A protein and the small-molecule ligand that binds it are described below.
Small molecule (SMILES): CC(C)c1nc(CN(C)C(=O)N[C@H](C(=O)N[C@@H](Cc2ccccc2)C[C@H](O)[C@H](Cc2ccccc2)NC(=O)OCc2cncs2)C(C)C)cs1

Sequence of chain 1.A:
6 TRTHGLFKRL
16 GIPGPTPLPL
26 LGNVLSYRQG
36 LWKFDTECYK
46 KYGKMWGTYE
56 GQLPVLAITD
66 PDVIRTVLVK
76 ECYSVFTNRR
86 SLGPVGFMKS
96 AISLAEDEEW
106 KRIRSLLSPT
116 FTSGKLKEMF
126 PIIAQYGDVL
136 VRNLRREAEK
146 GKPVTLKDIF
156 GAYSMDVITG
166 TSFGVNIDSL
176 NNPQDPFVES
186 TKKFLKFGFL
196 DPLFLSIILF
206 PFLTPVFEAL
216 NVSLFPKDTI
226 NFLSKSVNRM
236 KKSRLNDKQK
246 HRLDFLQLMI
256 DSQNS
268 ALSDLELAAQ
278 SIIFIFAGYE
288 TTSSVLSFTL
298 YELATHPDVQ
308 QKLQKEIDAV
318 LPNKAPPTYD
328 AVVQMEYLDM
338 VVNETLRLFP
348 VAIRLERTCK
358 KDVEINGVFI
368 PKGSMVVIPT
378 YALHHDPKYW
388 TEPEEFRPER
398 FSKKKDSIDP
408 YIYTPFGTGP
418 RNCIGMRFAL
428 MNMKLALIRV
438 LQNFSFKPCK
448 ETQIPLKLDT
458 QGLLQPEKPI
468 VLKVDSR

Binding-site contacts:
Ligand atom C35 contacts residue PHE220 of chain 1.A at 3.5 Å (hydrophobic).
Ligand atom C33 contacts residue PHE189 of chain 1.A at 3.8 Å (hydrophobic).
Ligand atom C1 contacts residue HEM1 of chain 1.M at 3.2 Å.
Ligand atom C64 contacts residue PHE199 of chain 1.A at 3.5 Å (hydrophobic).
Ligand atom O24 contacts residue PHE283 of chain 1.A at 3.5 Å.
Ligand atom C82 contacts residue PHE192 of chain 1.A at 3.9 Å (hydrophobic).
Ligand atom C95 contacts residue GLY459 of chain 1.A at 3.8 Å.
Ligand atom C1 contacts residue ALA284 of chain 1.A at 3.9 Å (hydrophobic).
Ligand atom C50 contacts residue HEM1 of chain 1.M at 3.3 Å.
Ligand atom C86 contacts residue PHE220 of chain 1.A at 3.5 Å (hydrophobic).
Ligand atom N5 contacts residue HEM1 of chain 1.M at 2.2 Å.
Ligand atom N74 contacts residue GLY459 of chain 1.A at 3.8 Å.
Ligand atom C51 contacts residue ALA349 of chain 1.A at 3.3 Å (hydrophobic).
Ligand atom N83 contacts residue PHE189 of chain 1.A at 3.9 Å.
Ligand atom C95 contacts residue PHE194 of chain 1.A at 3.4 Å (hydrophobic).
Ligand atom C75 contacts residue GLY459 of chain 1.A at 3.8 Å.
Ligand atom C34 contacts residue PHE220 of chain 1.A at 3.7 Å (hydrophobic).
Ligand atom C35 contacts residue ILE280 of chain 1.A at 3.8 Å (hydrophobic).
Ligand atom S81 contacts residue PHE192 of chain 1.A at 3.6 Å.
Ligand atom C75 contacts residue PHE192 of chain 1.A at 3.2 Å (hydrophobic).
Ligand atom C32 contacts residue PHE283 of chain 1.A at 3.5 Å (hydrophobic).
Ligand atom C64 contacts residue ARG85 of chain 1.A at 3.9 Å.
Ligand atom C90 contacts residue PHE192 of chain 1.A at 3.7 Å (hydrophobic).
Ligand atom C4 contacts residue HEM1 of chain 1.M at 3.0 Å.
Ligand atom C6 contacts residue PHE283 of chain 1.A at 3.8 Å (hydrophobic).
Ligand atom C49 contacts residue HEM1 of chain 1.M at 3.7 Å.
Ligand atom C90 contacts residue PHE189 of chain 1.A at 3.6 Å (hydrophobic).
Ligand atom C4 contacts residue THR288 of chain 1.A at 3.8 Å.
Ligand atom C80 contacts residue PHE192 of chain 1.A at 3.7 Å (hydrophobic).
Ligand atom C33 contacts residue PHE283 of chain 1.A at 3.4 Å (hydrophobic).
Ligand atom C28 contacts residue PHE220 of chain 1.A at 3.8 Å (hydrophobic).
Ligand atom C34 contacts residue ILE280 of chain 1.A at 3.7 Å (hydrophobic).
Ligand atom C90 contacts residue LEU219 of chain 1.A at 3.8 Å (hydrophobic).
Ligand atom C52 contacts residue ALA349 of chain 1.A at 3.3 Å (hydrophobic).
Ligand atom O61 contacts residue LEU460 of chain 1.A at 3.9 Å.
Ligand atom C32 contacts residue PHE189 of chain 1.A at 3.9 Å (hydrophobic).
Ligand atom O41 contacts residue LEU99 of chain 1.A at 3.2 Å.
Ligand atom N11 contacts residue SER98 of chain 1.A at 3.7 Å.
Ligand atom S3 contacts residue THR288 of chain 1.A at 3.7 Å.
Ligand atom C77 contacts residue PHE192 of chain 1.A at 3.5 Å (hydrophobic).